Binding-site contacts:
Ligand atom C12 contacts residue TYR216 of chain 1.A at 3.3 Å (hydrophobic).
Ligand atom OAL contacts residue GLU180 of chain 1.A at 2.5 Å (salt-bridge).
Ligand atom OAD contacts residue ILE226 of chain 1.A at 2.6 Å (h-bond).
Ligand atom N9A contacts residue ARG176 of chain 1.A at 3.4 Å (salt-bridge).
Ligand atom CAE contacts residue ILE226 of chain 1.A at 3.5 Å (hydrophobic).
Ligand atom OAD contacts residue GLY225 of chain 1.A at 3.6 Å.
Ligand atom OAD contacts residue GLY287 of chain 1.A at 2.7 Å (h-bond).
Ligand atom OAD contacts residue GLY286 of chain 1.A at 3.5 Å.
Ligand atom CAB contacts residue ILE226 of chain 1.A at 3.2 Å (hydrophobic).
Ligand atom C3' contacts residue HIS213 of chain 1.A at 3.5 Å.
Ligand atom N1A contacts residue ASN227 of chain 1.A at 3.1 Å.
Ligand atom O4' contacts residue LEU177 of chain 1.A at 3.4 Å.
Ligand atom OAD contacts residue GLU180 of chain 1.A at 3.0 Å (salt-bridge).
Ligand atom N6A contacts residue ILE226 of chain 1.A at 2.9 Å (h-bond).
Ligand atom OAL contacts residue LYS245 of chain 1.A at 2.9 Å.
Ligand atom C4A contacts residue ARG176 of chain 1.A at 3.5 Å.
Ligand atom CAJ contacts residue GLU180 of chain 1.A at 3.0 Å.
Ligand atom N4P contacts residue ALA224 of chain 1.A at 3.2 Å (h-bond).
Ligand atom OAK contacts residue LEU242 of chain 1.A at 3.5 Å.
Ligand atom C2P contacts residue ILE226 of chain 1.A at 3.3 Å (hydrophobic).
Ligand atom O5P contacts residue PRO309 of chain 1.A at 3.2 Å.
Ligand atom C6P contacts residue ALA224 of chain 1.A at 3.1 Å (hydrophobic).
Ligand atom O4A contacts residue TYR216 of chain 1.A at 2.6 Å (h-bond).
Ligand atom N1A contacts residue LEU228 of chain 1.A at 3.2 Å (h-bond).
Ligand atom CAE contacts residue GLU180 of chain 1.A at 2.8 Å.
Ligand atom NAA contacts residue ILE226 of chain 1.A at 3.5 Å.
Ligand atom O3' contacts residue HIS213 of chain 1.A at 3.0 Å.
Ligand atom O6A contacts residue TYR216 of chain 1.A at 3.5 Å (h-bond).
Ligand atom CAJ contacts residue LYS245 of chain 1.A at 3.4 Å.
Ligand atom C5' contacts residue LEU177 of chain 1.A at 3.5 Å (hydrophobic).
Ligand atom P2A contacts residue TYR216 of chain 1.A at 3.5 Å.
Ligand atom O8A contacts residue HIS213 of chain 1.A at 3.1 Å (h-bond).
Ligand atom NAA contacts residue OXY1 of chain 1.E at 3.2 Å (h-bond).
Ligand atom C2A contacts residue ASN227 of chain 1.A at 3.1 Å.
Ligand atom C5' contacts residue HIS213 of chain 1.A at 3.6 Å.
Ligand atom CAI contacts residue LYS245 of chain 1.A at 3.1 Å.
Ligand atom C2P contacts residue GLY286 of chain 1.A at 3.5 Å.
Ligand atom N4P contacts residue ILE226 of chain 1.A at 3.5 Å (h-bond).
Ligand atom C4' contacts residue HIS213 of chain 1.A at 3.2 Å.
Ligand atom OAK contacts residue GLY318 of chain 1.A at 3.2 Å (h-bond).

A protein and the small-molecule ligand that binds it are described below.
Small molecule (SMILES): CC(C)(CO[P](=O)(O)O[P](=O)(O)OC[C@H]1O[C@@H](n2cnc3c(N)ncnc32)[C@H](O)[C@@H]1OP(=O)(O)O)[C@@H](O)C(=O)NCCC(=O)NCCNC(=O)Cc1cc(O)cc(O)c1

Sequence of chain 1.A:
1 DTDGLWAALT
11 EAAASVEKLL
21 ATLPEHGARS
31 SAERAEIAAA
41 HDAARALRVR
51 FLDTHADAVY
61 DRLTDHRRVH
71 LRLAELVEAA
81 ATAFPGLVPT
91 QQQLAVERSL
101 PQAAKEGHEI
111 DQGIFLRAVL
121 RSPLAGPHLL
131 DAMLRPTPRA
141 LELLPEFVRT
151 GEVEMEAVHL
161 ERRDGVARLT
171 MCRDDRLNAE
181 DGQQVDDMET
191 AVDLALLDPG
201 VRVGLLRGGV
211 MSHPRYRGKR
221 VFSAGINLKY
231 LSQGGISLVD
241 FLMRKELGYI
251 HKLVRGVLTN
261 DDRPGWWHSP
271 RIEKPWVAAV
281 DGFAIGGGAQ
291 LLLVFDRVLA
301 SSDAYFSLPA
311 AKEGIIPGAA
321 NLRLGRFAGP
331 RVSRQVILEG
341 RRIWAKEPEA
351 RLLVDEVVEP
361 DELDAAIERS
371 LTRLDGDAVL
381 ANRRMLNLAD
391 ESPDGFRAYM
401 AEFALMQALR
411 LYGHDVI